Sequence of chain 1.A:
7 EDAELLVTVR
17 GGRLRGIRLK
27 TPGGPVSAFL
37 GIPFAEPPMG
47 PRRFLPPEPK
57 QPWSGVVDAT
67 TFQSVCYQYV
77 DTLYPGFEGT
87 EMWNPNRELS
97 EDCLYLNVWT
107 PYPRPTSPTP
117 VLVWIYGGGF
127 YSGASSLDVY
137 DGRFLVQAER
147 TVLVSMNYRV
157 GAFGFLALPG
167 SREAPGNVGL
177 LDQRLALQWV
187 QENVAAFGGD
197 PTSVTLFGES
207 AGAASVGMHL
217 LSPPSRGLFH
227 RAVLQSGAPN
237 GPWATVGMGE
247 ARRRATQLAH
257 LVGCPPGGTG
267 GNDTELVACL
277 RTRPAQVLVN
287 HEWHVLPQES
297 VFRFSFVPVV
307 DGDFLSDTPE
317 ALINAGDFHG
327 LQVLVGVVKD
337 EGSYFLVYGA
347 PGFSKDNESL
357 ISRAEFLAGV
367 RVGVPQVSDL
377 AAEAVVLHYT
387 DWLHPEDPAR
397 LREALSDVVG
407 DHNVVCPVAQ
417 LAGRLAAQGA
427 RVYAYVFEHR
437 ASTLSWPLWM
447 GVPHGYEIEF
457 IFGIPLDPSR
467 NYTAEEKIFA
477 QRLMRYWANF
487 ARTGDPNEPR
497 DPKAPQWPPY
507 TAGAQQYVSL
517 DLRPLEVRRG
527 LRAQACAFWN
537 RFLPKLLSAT

A protein and the small-molecule ligand that binds it are described below.
Small molecule (SMILES): NC(=O)c1cc[n+](CCCn2ccnc2/C=N/O)cc1

Binding-site contacts:
Ligand atom CAL contacts residue TRP289 of chain 1.A at 4.2 Å (hydrophobic).
Ligand atom CAG contacts residue TRP289 of chain 1.A at 3.9 Å (hydrophobic).
Ligand atom NAA contacts residue TRP289 of chain 1.A at 3.5 Å.
Ligand atom CAQ contacts residue TRP289 of chain 1.A at 3.7 Å (hydrophobic).
Ligand atom CAF contacts residue TYR75 of chain 1.A at 3.0 Å (hydrophobic).
Ligand atom CAL contacts residue TYR344 of chain 1.A at 4.0 Å (hydrophobic).
Ligand atom CAM contacts residue TYR344 of chain 1.A at 4.2 Å (hydrophobic).
Ligand atom CAK contacts residue TYR344 of chain 1.A at 3.4 Å (hydrophobic).
Ligand atom OAC contacts residue GOL1 of chain 1.F at 3.2 Å (h-bond).
Ligand atom CAF contacts residue TRP289 of chain 1.A at 3.5 Å (hydrophobic).
Ligand atom CAK contacts residue TRP289 of chain 1.A at 4.0 Å (hydrophobic).
Ligand atom NAS contacts residue TYR127 of chain 1.A at 3.9 Å.
Ligand atom CAJ contacts residue TRP289 of chain 1.A at 3.7 Å (hydrophobic).
Ligand atom CAR contacts residue PHE300 of chain 1.A at 3.9 Å (hydrophobic).
Ligand atom CAD contacts residue PHE300 of chain 1.A at 4.0 Å (hydrophobic).
Ligand atom CAM contacts residue TRP289 of chain 1.A at 3.4 Å (hydrophobic).
Ligand atom CAL contacts residue TYR127 of chain 1.A at 3.2 Å (hydrophobic).
Ligand atom CAR contacts residue TYR127 of chain 1.A at 3.9 Å (hydrophobic).
Ligand atom CAQ contacts residue TYR75 of chain 1.A at 4.1 Å (hydrophobic).
Ligand atom NAN contacts residue PHE341 of chain 1.A at 3.5 Å.
Ligand atom CAE contacts residue PHE341 of chain 1.A at 3.7 Å (hydrophobic).
Ligand atom NAO contacts residue PHE298 of chain 1.A at 4.1 Å.
Ligand atom CAE contacts residue PHE298 of chain 1.A at 3.5 Å (hydrophobic).
Ligand atom CAD contacts residue PHE341 of chain 1.A at 4.2 Å (hydrophobic).
Ligand atom CAI contacts residue TYR75 of chain 1.A at 3.5 Å (hydrophobic).
Ligand atom CAR contacts residue PHE341 of chain 1.A at 4.1 Å (hydrophobic).
Ligand atom CAH contacts residue TYR344 of chain 1.A at 3.8 Å (hydrophobic).
Ligand atom NAT contacts residue TRP289 of chain 1.A at 3.5 Å.
Ligand atom NAS contacts residue TYR344 of chain 1.A at 4.2 Å.
Ligand atom CAE contacts residue TYR344 of chain 1.A at 4.2 Å (hydrophobic).
Ligand atom OAC contacts residue TYR127 of chain 1.A at 3.9 Å.
Ligand atom CAD contacts residue TYR127 of chain 1.A at 3.1 Å (hydrophobic).
Ligand atom CAI contacts residue TRP289 of chain 1.A at 3.4 Å (hydrophobic).
Ligand atom CAE contacts residue PHE300 of chain 1.A at 4.3 Å (hydrophobic).
Ligand atom NAN contacts residue TYR127 of chain 1.A at 3.8 Å.
Ligand atom NAN contacts residue PHE300 of chain 1.A at 3.8 Å.
Ligand atom CAK contacts residue TYR127 of chain 1.A at 4.3 Å (hydrophobic).
Ligand atom CAP contacts residue TRP289 of chain 1.A at 4.2 Å (hydrophobic).
Ligand atom NAO contacts residue PHE341 of chain 1.A at 3.1 Å.
Ligand atom NAO contacts residue PHE300 of chain 1.A at 3.7 Å.